Binding-site contacts:
Ligand atom C02 contacts residue GLU296 of chain 1.B at 3.5 Å.
Ligand atom N02 contacts residue HEM1 of chain 1.H at 3.3 Å.
Ligand atom C21 contacts residue ARG300 of chain 1.B at 3.8 Å.
Ligand atom C09 contacts residue PRO269 of chain 1.B at 3.6 Å (hydrophobic).
Ligand atom C17 contacts residue ASP301 of chain 1.B at 3.8 Å.
Ligand atom N02 contacts residue TRP291 of chain 1.B at 2.7 Å (h-bond).
Ligand atom N17 contacts residue GLN182 of chain 1.B at 3.7 Å.
Ligand atom C07 contacts residue HEM1 of chain 1.H at 3.5 Å.
Ligand atom C16 contacts residue ARG185 of chain 1.B at 3.5 Å.
Ligand atom C12 contacts residue TYR266 of chain 1.B at 3.8 Å (hydrophobic).
Ligand atom C02 contacts residue HEM1 of chain 1.H at 3.7 Å.
Ligand atom C08 contacts residue GLU296 of chain 1.B at 3.2 Å.
Ligand atom C03 contacts residue HEM1 of chain 1.H at 3.2 Å.
Ligand atom C09 contacts residue GLU296 of chain 1.B at 3.7 Å.
Ligand atom N02 contacts residue TYR292 of chain 1.B at 3.8 Å.
Ligand atom N11 contacts residue TYR266 of chain 1.B at 3.0 Å (h-bond).
Ligand atom C05 contacts residue VAL271 of chain 1.B at 3.6 Å (hydrophobic).
Ligand atom C07 contacts residue GLY290 of chain 1.B at 3.8 Å.
Ligand atom C16 contacts residue TYR266 of chain 1.B at 3.7 Å (hydrophobic).
Ligand atom C21 contacts residue H4B1 of chain 1.I at 3.4 Å.
Ligand atom C08 contacts residue HEM1 of chain 1.H at 3.8 Å.
Ligand atom N02 contacts residue GLU296 of chain 1.B at 2.8 Å (salt-bridge).
Ligand atom C06 contacts residue GLU296 of chain 1.B at 3.3 Å.
Ligand atom C21 contacts residue HEM1 of chain 1.H at 3.3 Å.
Ligand atom C16 contacts residue GLN182 of chain 1.B at 3.4 Å.
Ligand atom C12 contacts residue GLN182 of chain 1.B at 3.5 Å.
Ligand atom C15 contacts residue GLN182 of chain 1.B at 3.6 Å.
Ligand atom N01 contacts residue PRO269 of chain 1.B at 3.8 Å.
Ligand atom N11 contacts residue ARG185 of chain 1.B at 3.5 Å.
Ligand atom C18 contacts residue GLN182 of chain 1.B at 3.5 Å.
Ligand atom C12 contacts residue TYR292 of chain 1.B at 3.4 Å (hydrophobic).
Ligand atom N20 contacts residue HEM1 of chain 1.H at 3.0 Å (h-bond).
Ligand atom C07 contacts residue PHE288 of chain 1.B at 3.6 Å (hydrophobic).
Ligand atom C02 contacts residue TRP291 of chain 1.B at 3.7 Å (hydrophobic).
Ligand atom N11 contacts residue GLN182 of chain 1.B at 3.3 Å.
Ligand atom C17 contacts residue ARG185 of chain 1.B at 3.9 Å.
Ligand atom N01 contacts residue GLU296 of chain 1.B at 2.6 Å (salt-bridge).
Ligand atom C19 contacts residue HEM1 of chain 1.H at 3.9 Å.
Ligand atom N11 contacts residue TYR292 of chain 1.B at 3.8 Å.
Ligand atom C17 contacts residue ARG307 of chain 1.B at 3.6 Å.

The protein below binds the small molecule below.
Small molecule (SMILES): CNCCN(C)c1cncc(CCc2cc(C)cc(N)n2)c1

Sequence of chain 1.B:
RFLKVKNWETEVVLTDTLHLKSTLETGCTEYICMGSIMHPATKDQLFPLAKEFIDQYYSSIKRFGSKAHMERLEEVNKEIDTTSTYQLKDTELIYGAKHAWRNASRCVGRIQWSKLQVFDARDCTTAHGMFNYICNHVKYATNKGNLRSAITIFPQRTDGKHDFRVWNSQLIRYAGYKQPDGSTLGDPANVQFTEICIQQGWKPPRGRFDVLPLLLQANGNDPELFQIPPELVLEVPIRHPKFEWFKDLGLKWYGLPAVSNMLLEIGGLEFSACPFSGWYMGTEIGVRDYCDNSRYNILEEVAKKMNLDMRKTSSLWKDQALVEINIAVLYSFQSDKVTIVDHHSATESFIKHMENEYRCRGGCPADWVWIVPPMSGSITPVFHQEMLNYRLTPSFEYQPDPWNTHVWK